Sequence of chain 1.T:
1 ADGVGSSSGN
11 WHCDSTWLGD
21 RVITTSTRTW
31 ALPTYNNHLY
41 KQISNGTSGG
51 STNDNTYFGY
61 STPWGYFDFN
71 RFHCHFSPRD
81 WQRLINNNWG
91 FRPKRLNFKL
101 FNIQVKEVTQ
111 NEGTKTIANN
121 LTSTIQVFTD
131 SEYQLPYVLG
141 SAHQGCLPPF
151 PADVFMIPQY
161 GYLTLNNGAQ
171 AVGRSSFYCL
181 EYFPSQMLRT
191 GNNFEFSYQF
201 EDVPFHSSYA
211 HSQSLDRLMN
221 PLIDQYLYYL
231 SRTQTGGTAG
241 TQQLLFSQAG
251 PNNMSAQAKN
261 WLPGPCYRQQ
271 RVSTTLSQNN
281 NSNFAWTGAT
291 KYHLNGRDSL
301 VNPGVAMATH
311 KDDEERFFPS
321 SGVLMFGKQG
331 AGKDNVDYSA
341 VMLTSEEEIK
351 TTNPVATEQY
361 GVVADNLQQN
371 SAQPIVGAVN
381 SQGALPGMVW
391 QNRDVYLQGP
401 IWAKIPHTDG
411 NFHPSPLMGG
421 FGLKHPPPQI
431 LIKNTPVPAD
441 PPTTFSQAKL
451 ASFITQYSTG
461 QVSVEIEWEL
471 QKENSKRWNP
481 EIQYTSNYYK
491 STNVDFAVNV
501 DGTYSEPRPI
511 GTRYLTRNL

The protein below binds the small molecule below.
Small molecule (SMILES): Nc1ncnc2c1ncn2[C@H]1C[C@H](O)[C@@H](COP(=O)(O)O)O1

Sequence of chain 1.DA:
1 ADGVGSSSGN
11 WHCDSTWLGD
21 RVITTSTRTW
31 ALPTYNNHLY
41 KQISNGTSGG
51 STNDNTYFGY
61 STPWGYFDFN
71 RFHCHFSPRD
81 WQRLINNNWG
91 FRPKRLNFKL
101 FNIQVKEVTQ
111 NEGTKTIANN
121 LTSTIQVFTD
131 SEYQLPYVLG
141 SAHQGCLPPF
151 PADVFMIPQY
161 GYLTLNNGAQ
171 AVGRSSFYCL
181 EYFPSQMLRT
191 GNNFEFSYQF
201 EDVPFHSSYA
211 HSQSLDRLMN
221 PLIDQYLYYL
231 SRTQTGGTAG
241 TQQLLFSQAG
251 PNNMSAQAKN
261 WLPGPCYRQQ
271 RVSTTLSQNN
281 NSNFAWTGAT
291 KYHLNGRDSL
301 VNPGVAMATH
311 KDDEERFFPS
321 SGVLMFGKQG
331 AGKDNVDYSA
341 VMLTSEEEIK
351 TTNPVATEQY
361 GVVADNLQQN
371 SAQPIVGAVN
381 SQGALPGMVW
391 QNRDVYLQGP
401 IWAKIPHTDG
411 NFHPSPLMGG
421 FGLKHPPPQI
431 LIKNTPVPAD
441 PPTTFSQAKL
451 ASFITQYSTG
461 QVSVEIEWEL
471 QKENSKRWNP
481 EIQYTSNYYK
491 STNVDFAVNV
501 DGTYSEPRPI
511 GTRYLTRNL

Binding-site contacts:
Ligand atom N1 contacts residue GLY422 of chain 1.T at 3.0 Å (h-bond).
Ligand atom O4' contacts residue DC1 of chain 1.UC at 3.3 Å.
Ligand atom C5' contacts residue DC1 of chain 1.UC at 3.9 Å.
Ligand atom C5 contacts residue PRO204 of chain 1.T at 3.9 Å (hydrophobic).
Ligand atom O5' contacts residue ASP409 of chain 1.DA at 3.6 Å.
Ligand atom N6 contacts residue GLY422 of chain 1.T at 3.1 Å (h-bond).
Ligand atom N7 contacts residue HIS413 of chain 1.T at 4.0 Å.
Ligand atom N1 contacts residue PRO414 of chain 1.T at 3.5 Å (h-bond).
Ligand atom N6 contacts residue PRO414 of chain 1.T at 3.7 Å.
Ligand atom C1' contacts residue DC1 of chain 1.UC at 3.9 Å.
Ligand atom C4' contacts residue DC1 of chain 1.UC at 4.1 Å.
Ligand atom P contacts residue DC1 of chain 1.UC at 1.6 Å.
Ligand atom N6 contacts residue PHE421 of chain 1.T at 4.1 Å.
Ligand atom C2 contacts residue GLY422 of chain 1.T at 3.5 Å.
Ligand atom C3' contacts residue HIS413 of chain 1.T at 3.6 Å.
Ligand atom N1 contacts residue VAL203 of chain 1.T at 4.0 Å.
Ligand atom C4 contacts residue PRO204 of chain 1.T at 4.0 Å (hydrophobic).
Ligand atom C6 contacts residue PRO414 of chain 1.T at 3.5 Å (hydrophobic).
Ligand atom O3' contacts residue HIS413 of chain 1.T at 4.1 Å.
Ligand atom C5 contacts residue PRO414 of chain 1.T at 4.1 Å (hydrophobic).
Ligand atom N6 contacts residue GLY420 of chain 1.T at 4.2 Å.
Ligand atom C5' contacts residue HIS413 of chain 1.T at 3.7 Å.
Ligand atom N6 contacts residue PRO416 of chain 1.T at 3.9 Å.
Ligand atom C2' contacts residue PRO414 of chain 1.T at 3.5 Å (hydrophobic).
Ligand atom N3 contacts residue PRO414 of chain 1.T at 3.9 Å.
Ligand atom OP1 contacts residue DC1 of chain 1.UC at 2.5 Å (h-bond).
Ligand atom C5' contacts residue ASP409 of chain 1.DA at 4.0 Å.
Ligand atom C8 contacts residue HIS413 of chain 1.T at 3.6 Å.
Ligand atom C2 contacts residue PRO414 of chain 1.T at 4.1 Å (hydrophobic).
Ligand atom OP1 contacts residue ASN411 of chain 1.DA at 3.6 Å.
Ligand atom N9 contacts residue PRO204 of chain 1.T at 4.2 Å.
Ligand atom N7 contacts residue PRO204 of chain 1.T at 4.0 Å.
Ligand atom OP2 contacts residue DC1 of chain 1.UC at 2.5 Å (h-bond).
Ligand atom C2 contacts residue ILE405 of chain 1.T at 4.1 Å (hydrophobic).
Ligand atom C6 contacts residue SER415 of chain 1.T at 4.0 Å.
Ligand atom C8 contacts residue PRO204 of chain 1.T at 4.1 Å (hydrophobic).
Ligand atom N7 contacts residue SER415 of chain 1.T at 3.8 Å.
Ligand atom O5' contacts residue DC1 of chain 1.UC at 2.5 Å (h-bond).
Ligand atom N6 contacts residue SER415 of chain 1.T at 3.4 Å.
Ligand atom C6 contacts residue GLY422 of chain 1.T at 3.8 Å.